Sequence of chain 1.J:
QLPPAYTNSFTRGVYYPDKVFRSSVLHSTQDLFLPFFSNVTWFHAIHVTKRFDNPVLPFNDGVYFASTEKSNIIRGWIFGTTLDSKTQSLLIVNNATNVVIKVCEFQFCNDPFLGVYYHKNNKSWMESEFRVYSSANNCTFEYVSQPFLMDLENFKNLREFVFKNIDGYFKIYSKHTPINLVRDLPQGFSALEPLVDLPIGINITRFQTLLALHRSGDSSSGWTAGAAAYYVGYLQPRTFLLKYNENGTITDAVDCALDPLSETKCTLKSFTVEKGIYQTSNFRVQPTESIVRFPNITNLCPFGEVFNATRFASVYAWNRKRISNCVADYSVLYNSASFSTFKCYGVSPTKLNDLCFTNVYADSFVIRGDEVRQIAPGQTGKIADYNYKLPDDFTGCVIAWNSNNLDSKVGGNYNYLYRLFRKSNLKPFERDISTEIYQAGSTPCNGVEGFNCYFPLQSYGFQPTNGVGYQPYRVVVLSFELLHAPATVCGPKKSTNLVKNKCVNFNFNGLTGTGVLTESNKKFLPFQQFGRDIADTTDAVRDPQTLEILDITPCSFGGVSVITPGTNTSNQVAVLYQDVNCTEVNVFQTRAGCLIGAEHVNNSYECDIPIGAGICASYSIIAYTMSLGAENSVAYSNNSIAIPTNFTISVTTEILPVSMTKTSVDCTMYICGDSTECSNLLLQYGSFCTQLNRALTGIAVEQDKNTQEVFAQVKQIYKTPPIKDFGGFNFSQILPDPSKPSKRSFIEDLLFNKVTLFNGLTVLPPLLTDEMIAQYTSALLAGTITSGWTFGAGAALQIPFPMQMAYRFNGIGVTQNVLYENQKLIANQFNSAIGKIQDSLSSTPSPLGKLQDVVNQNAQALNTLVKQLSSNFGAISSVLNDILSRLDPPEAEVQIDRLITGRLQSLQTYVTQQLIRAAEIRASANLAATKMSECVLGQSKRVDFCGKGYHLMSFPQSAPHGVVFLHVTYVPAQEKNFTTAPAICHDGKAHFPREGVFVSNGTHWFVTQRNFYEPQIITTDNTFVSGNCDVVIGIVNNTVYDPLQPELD

Binding-site contacts:
Ligand atom C8 contacts residue PHE338 of chain 1.J at 3.9 Å (hydrophobic).
Ligand atom C7 contacts residue ASN343 of chain 1.J at 3.7 Å.
Ligand atom C8 contacts residue PHE374 of chain 1.J at 4.1 Å (hydrophobic).
Ligand atom C8 contacts residue GLY339 of chain 1.J at 4.0 Å.
Ligand atom C4 contacts residue ASN343 of chain 1.J at 4.1 Å.
Ligand atom O3 contacts residue SER371 of chain 1.J at 4.0 Å.
Ligand atom C2 contacts residue ASN343 of chain 1.J at 2.5 Å.
Ligand atom N2 contacts residue ASN343 of chain 1.J at 3.2 Å (h-bond).
Ligand atom C7 contacts residue GLY339 of chain 1.J at 3.8 Å.
Ligand atom C8 contacts residue PHE342 of chain 1.J at 3.3 Å (hydrophobic).
Ligand atom O7 contacts residue GLY339 of chain 1.J at 3.0 Å.
Ligand atom C1 contacts residue ASN343 of chain 1.J at 1.4 Å.
Ligand atom O5 contacts residue ASN343 of chain 1.J at 2.1 Å (h-bond).
Ligand atom O7 contacts residue ASN343 of chain 1.J at 3.7 Å.
Ligand atom C6 contacts residue ASN343 of chain 1.J at 4.4 Å.
Ligand atom C5 contacts residue ASN343 of chain 1.J at 3.5 Å.
Ligand atom N2 contacts residue PHE374 of chain 1.J at 4.3 Å.
Ligand atom C3 contacts residue ASN343 of chain 1.J at 3.8 Å.
Ligand atom C7 contacts residue PHE342 of chain 1.J at 4.2 Å (hydrophobic).

The small molecule below binds the protein below.
Small molecule (SMILES): CC(=O)N[C@@H]1[C@@H](O)[C@H](O)[C@@H](CO)O[C@H]1O